The protein below binds the small molecule below.
Small molecule (SMILES): CC(=O)N[C@@H]1[C@@H](O)[C@H](O)[C@@H](CO)O[C@H]1O

Sequence of chain 3.B:
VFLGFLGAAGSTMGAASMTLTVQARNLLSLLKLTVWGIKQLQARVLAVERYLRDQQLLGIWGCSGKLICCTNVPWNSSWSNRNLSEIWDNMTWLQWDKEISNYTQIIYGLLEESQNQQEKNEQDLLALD

Binding-site contacts:
Ligand atom O6 contacts residue ASN126 of chain 3.B at 4.5 Å.
Ligand atom C6 contacts residue ASN126 of chain 3.B at 4.4 Å.
Ligand atom C1 contacts residue ASN126 of chain 3.B at 1.4 Å.
Ligand atom C5 contacts residue ASN126 of chain 3.B at 3.4 Å.
Ligand atom C3 contacts residue ASN126 of chain 3.B at 3.8 Å.
Ligand atom C8 contacts residue GLU123 of chain 3.B at 4.0 Å.
Ligand atom C7 contacts residue ASN126 of chain 3.B at 3.3 Å.
Ligand atom O7 contacts residue ASN126 of chain 3.B at 4.5 Å.
Ligand atom O5 contacts residue ASN126 of chain 3.B at 2.1 Å (h-bond).
Ligand atom N2 contacts residue ASN126 of chain 3.B at 3.2 Å (h-bond).
Ligand atom C8 contacts residue ASN126 of chain 3.B at 2.4 Å.
Ligand atom C4 contacts residue ASN126 of chain 3.B at 4.0 Å.
Ligand atom C2 contacts residue ASN126 of chain 3.B at 2.5 Å.